Sequence of chain 1.B:
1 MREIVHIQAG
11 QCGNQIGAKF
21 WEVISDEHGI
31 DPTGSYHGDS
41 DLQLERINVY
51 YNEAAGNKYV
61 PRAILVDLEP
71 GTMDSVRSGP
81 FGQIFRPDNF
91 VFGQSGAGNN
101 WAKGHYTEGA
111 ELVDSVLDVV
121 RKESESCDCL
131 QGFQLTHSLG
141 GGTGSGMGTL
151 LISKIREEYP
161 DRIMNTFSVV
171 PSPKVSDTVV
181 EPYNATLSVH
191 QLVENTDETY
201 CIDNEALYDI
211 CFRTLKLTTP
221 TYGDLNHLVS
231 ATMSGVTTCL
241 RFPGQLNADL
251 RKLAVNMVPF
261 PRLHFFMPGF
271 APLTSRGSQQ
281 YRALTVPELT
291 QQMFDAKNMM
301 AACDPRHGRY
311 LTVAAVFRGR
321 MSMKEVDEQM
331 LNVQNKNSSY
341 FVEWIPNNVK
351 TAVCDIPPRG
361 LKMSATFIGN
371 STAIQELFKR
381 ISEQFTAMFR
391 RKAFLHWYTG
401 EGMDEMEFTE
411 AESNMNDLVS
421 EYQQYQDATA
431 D

Sequence of chain 10.B:
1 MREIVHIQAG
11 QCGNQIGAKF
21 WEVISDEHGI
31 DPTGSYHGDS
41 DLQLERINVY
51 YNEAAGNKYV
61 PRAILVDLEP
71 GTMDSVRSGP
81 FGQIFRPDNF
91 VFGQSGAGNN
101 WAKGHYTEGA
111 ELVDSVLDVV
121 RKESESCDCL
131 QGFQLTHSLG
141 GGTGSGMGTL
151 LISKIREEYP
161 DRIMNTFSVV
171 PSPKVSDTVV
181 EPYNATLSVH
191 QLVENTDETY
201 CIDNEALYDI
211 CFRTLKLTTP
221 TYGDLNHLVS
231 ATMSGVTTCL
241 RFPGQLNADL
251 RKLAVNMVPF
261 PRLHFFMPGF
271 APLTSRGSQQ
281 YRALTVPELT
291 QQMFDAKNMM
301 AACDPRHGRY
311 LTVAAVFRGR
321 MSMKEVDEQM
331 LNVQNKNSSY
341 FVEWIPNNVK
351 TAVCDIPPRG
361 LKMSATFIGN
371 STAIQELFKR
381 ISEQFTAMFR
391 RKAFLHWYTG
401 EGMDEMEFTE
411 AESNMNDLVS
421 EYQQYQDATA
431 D

Binding-site contacts:
Ligand atom C18 contacts residue ARG121 of chain 10.B at 3.8 Å.
Ligand atom O8 contacts residue ASP118 of chain 10.B at 2.4 Å (salt-bridge).
Ligand atom C17 contacts residue ASP118 of chain 10.B at 3.8 Å.
Ligand atom O2 contacts residue ALA296 of chain 1.B at 3.6 Å (h-bond).
Ligand atom C6 contacts residue ASP118 of chain 10.B at 3.6 Å.
Ligand atom C22 contacts residue PHE294 of chain 1.B at 3.7 Å (hydrophobic).
Ligand atom C14 contacts residue ASN337 of chain 1.B at 3.8 Å.
Ligand atom O15 contacts residue PHE294 of chain 1.B at 3.9 Å.
Ligand atom C19 contacts residue LYS122 of chain 10.B at 3.8 Å.
Ligand atom C1 contacts residue PHE294 of chain 1.B at 3.5 Å (hydrophobic).
Ligand atom C25 contacts residue TYR340 of chain 1.B at 3.7 Å (hydrophobic).
Ligand atom C3 contacts residue ARG306 of chain 1.B at 3.8 Å.
Ligand atom C17 contacts residue LYS122 of chain 10.B at 3.6 Å.
Ligand atom C24 contacts residue PHE294 of chain 1.B at 2.8 Å (hydrophobic).
Ligand atom C1 contacts residue ALA296 of chain 1.B at 3.8 Å (hydrophobic).
Ligand atom O1 contacts residue PHE294 of chain 1.B at 2.8 Å (h-bond).
Ligand atom O24 contacts residue ASP295 of chain 1.B at 4.0 Å.
Ligand atom C26 contacts residue PHE294 of chain 1.B at 2.9 Å (hydrophobic).
Ligand atom O3 contacts residue ARG306 of chain 1.B at 2.8 Å (salt-bridge).
Ligand atom C23 contacts residue PHE294 of chain 1.B at 2.6 Å (hydrophobic).
Ligand atom C20 contacts residue PHE294 of chain 1.B at 3.7 Å (hydrophobic).
Ligand atom O8 contacts residue LYS122 of chain 10.B at 3.9 Å.
Ligand atom O24 contacts residue TYR310 of chain 1.B at 3.2 Å (h-bond).
Ligand atom C15 contacts residue PHE294 of chain 1.B at 3.7 Å (hydrophobic).
Ligand atom C8 contacts residue ASP118 of chain 10.B at 3.5 Å.
Ligand atom O8 contacts residue ARG121 of chain 10.B at 3.8 Å.
Ligand atom C27 contacts residue VAL333 of chain 1.B at 3.6 Å (hydrophobic).
Ligand atom C27 contacts residue PHE294 of chain 1.B at 3.2 Å (hydrophobic).
Ligand atom O24 contacts residue PHE294 of chain 1.B at 2.5 Å (h-bond).
Ligand atom O1 contacts residue ASP295 of chain 1.B at 3.3 Å.
Ligand atom C24 contacts residue TYR310 of chain 1.B at 3.5 Å (hydrophobic).
Ligand atom O7 contacts residue ASP118 of chain 10.B at 3.6 Å.
Ligand atom O2 contacts residue ASP295 of chain 1.B at 2.8 Å (salt-bridge).
Ligand atom C2 contacts residue ASP295 of chain 1.B at 3.5 Å.
Ligand atom C1 contacts residue ASP295 of chain 1.B at 3.9 Å.
Ligand atom O2 contacts residue ARG306 of chain 1.B at 3.0 Å (salt-bridge).
Ligand atom C2 contacts residue ARG306 of chain 1.B at 3.8 Å.
Ligand atom O1 contacts residue ARG306 of chain 1.B at 4.0 Å.
Ligand atom O1 contacts residue ALA296 of chain 1.B at 2.8 Å (h-bond).
Ligand atom C16 contacts residue ARG306 of chain 1.B at 3.6 Å.

The small molecule below binds the protein below.
Small molecule (SMILES): CC[C@H](/C=C(/C)[C@@H]1C[C@@H](OC)C[C@H](O)C(C)(C)[C@@]2(O)O[C@@H](C[C@@H](OC)[C@H](O)C(=O)O1)C[C@@H](OC)[C@H]2O)CO